Binding-site contacts:
Ligand atom C6 contacts residue ASN282 of chain 1.A at 3.2 Å.
Ligand atom O6 contacts residue LYS558 of chain 1.C at 3.8 Å.
Ligand atom C1 contacts residue ASN280 of chain 1.A at 4.5 Å.
Ligand atom N2 contacts residue ASN282 of chain 1.A at 3.6 Å (h-bond).
Ligand atom C1 contacts residue ASN282 of chain 1.A at 1.4 Å.
Ligand atom C7 contacts residue GLU281 of chain 1.A at 4.2 Å.
Ligand atom C5 contacts residue GLU281 of chain 1.A at 3.9 Å.
Ligand atom O7 contacts residue ASN282 of chain 1.A at 4.5 Å.
Ligand atom O3 contacts residue ASN282 of chain 1.A at 4.5 Å.
Ligand atom C6 contacts residue GLU281 of chain 1.A at 4.3 Å.
Ligand atom O5 contacts residue GLU281 of chain 1.A at 3.0 Å (salt-bridge).
Ligand atom C5 contacts residue ASN282 of chain 1.A at 3.1 Å.
Ligand atom O7 contacts residue GLU281 of chain 1.A at 3.2 Å (salt-bridge).
Ligand atom C7 contacts residue ASN282 of chain 1.A at 4.4 Å.
Ligand atom C3 contacts residue ASN282 of chain 1.A at 3.5 Å.
Ligand atom C2 contacts residue ASN282 of chain 1.A at 2.5 Å.
Ligand atom C7 contacts residue ASN280 of chain 1.A at 4.4 Å.
Ligand atom O7 contacts residue ASN280 of chain 1.A at 4.2 Å.
Ligand atom C1 contacts residue GLU281 of chain 1.A at 4.0 Å.
Ligand atom O5 contacts residue ASN282 of chain 1.A at 2.4 Å (h-bond).
Ligand atom O6 contacts residue ASN282 of chain 1.A at 3.5 Å (h-bond).
Ligand atom C4 contacts residue ASN282 of chain 1.A at 3.3 Å.

Sequence of chain 1.C:
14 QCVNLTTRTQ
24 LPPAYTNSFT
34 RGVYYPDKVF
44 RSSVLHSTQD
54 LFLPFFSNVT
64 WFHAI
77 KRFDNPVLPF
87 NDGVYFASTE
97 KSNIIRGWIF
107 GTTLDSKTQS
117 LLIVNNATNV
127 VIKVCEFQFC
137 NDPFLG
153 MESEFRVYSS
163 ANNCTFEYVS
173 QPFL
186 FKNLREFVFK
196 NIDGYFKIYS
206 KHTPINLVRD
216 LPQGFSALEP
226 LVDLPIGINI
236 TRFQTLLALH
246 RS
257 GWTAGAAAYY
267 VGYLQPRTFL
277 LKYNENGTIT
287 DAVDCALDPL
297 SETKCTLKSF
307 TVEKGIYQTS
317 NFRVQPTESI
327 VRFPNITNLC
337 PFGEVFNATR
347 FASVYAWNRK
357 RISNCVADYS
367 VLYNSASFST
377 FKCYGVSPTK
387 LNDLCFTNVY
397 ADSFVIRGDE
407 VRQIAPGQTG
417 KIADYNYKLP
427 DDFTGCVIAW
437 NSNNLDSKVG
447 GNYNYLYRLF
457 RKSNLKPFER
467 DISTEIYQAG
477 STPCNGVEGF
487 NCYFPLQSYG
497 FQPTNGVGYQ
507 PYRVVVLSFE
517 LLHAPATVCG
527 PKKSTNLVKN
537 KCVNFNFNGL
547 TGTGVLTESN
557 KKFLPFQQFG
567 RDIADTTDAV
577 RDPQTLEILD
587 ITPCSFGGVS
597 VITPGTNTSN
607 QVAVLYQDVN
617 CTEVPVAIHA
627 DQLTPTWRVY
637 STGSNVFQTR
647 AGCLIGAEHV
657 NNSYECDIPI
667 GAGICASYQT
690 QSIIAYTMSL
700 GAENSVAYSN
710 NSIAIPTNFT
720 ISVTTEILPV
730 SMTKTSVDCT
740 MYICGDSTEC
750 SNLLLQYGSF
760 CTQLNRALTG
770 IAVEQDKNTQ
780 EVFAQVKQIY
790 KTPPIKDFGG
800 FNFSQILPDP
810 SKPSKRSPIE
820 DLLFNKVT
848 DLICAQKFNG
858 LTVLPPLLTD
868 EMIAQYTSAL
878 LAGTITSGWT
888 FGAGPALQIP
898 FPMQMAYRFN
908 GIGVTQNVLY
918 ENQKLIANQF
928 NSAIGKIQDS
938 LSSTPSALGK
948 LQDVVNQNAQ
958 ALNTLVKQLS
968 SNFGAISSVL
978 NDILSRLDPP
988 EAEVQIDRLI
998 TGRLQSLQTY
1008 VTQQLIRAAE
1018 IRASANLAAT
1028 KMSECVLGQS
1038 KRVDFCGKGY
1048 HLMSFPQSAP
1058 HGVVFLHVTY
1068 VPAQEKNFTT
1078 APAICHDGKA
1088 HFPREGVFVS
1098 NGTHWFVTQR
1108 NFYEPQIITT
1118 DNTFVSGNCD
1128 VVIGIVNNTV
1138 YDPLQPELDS

Sequence of chain 1.A:
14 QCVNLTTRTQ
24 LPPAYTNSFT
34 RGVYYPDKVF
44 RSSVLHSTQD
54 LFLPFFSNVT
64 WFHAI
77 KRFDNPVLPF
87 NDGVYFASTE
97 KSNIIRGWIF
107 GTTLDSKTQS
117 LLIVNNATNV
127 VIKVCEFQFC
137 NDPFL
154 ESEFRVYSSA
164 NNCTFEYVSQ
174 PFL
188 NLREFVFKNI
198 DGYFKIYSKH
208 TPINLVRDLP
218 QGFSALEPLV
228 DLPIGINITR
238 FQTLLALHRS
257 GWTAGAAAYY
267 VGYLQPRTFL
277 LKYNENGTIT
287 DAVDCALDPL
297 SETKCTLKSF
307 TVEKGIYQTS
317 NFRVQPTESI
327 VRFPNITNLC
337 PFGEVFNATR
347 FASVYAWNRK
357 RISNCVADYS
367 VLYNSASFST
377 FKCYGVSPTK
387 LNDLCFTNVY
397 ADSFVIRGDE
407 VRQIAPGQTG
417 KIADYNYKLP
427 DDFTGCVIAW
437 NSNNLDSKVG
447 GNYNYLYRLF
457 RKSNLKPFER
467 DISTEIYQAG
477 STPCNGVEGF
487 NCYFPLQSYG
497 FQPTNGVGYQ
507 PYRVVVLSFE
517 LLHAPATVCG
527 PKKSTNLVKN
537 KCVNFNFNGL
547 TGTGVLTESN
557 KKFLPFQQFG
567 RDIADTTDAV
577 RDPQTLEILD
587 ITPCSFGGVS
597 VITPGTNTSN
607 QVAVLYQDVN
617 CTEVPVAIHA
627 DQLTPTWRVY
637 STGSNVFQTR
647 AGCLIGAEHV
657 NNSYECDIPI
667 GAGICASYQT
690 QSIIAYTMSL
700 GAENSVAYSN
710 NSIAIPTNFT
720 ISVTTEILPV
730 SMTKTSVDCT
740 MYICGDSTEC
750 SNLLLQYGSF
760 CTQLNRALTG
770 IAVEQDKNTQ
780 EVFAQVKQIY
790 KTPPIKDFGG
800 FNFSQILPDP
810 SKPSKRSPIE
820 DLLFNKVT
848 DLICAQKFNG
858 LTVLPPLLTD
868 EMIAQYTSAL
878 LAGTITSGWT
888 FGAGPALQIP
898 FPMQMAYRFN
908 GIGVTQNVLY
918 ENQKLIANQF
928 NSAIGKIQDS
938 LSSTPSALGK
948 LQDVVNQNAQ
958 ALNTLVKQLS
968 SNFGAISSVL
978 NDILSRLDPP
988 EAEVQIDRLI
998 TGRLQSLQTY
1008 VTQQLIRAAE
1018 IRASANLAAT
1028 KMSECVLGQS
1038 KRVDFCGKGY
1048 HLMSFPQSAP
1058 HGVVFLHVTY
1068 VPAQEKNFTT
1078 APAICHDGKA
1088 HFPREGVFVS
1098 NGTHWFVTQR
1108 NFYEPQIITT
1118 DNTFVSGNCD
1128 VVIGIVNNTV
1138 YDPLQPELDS

This protein binds this small molecule.
Small molecule (SMILES): CC(=O)N[C@@H]1[C@@H](O)[C@H](O)[C@@H](CO)O[C@H]1O